A small-molecule ligand and the protein it binds are described below.
Small molecule (SMILES): CC(C)C[C@H](NC(=O)[C@H](Cc1ccc(O)cc1)NC(=O)[C@@H]1CCCN1C(=O)[C@@H]1CCCN1C(=O)[C@H](CCCCN)NC(=O)[C@H](CC(=O)O)NC(=O)[C@@H](N)C(C)C)C(=O)N1CCC[C@H]1C(=O)N[C@@H](CCCN=C(N)N)C(=O)N1CCC[C@H]1C(=O)N[C@@H](CCCN=C(N)N)C(=O)N1CCC[C@H]1C=O

Binding-site contacts:
Ligand atom CG contacts residue MG1 of chain 1.SUB at 3.9 Å.
Ligand atom NH1 contacts residue HIS69 of chain 1.HB at 3.8 Å.
Ligand atom CB contacts residue MG1 of chain 1.SUB at 3.7 Å.

Sequence of chain 1.HB:
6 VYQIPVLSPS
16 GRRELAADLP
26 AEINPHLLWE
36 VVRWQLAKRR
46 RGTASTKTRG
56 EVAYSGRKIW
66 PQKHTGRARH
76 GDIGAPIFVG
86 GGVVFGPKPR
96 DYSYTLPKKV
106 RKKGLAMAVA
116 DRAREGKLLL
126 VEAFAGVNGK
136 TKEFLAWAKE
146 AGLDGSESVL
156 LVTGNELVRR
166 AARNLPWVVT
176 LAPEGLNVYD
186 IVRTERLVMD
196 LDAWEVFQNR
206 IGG